Binding-site contacts:
Ligand atom BR contacts residue PRO85 of chain 1.A at 4.3 Å.
Ligand atom BR contacts residue ASN89 of chain 1.E at 3.8 Å.
Ligand atom BR contacts residue GLU77 of chain 1.A at 3.7 Å.
Ligand atom BR contacts residue LEU76 of chain 1.A at 4.2 Å.
Ligand atom BR contacts residue PHE78 of chain 1.A at 3.4 Å.

Sequence of chain 1.A:
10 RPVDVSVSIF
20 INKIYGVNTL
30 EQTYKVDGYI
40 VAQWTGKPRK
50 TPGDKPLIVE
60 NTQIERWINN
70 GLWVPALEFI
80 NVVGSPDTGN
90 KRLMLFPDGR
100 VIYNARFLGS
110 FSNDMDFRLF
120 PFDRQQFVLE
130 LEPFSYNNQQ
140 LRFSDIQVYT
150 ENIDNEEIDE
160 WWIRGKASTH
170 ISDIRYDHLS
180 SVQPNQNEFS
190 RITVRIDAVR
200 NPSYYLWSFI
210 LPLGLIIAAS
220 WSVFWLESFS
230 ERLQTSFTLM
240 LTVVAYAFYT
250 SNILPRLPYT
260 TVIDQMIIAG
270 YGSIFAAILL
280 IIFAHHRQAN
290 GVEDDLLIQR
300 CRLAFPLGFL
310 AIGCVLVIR

A small-molecule ligand and the protein it binds are described below.
Small molecule (SMILES): NCCCBr

Sequence of chain 1.E:
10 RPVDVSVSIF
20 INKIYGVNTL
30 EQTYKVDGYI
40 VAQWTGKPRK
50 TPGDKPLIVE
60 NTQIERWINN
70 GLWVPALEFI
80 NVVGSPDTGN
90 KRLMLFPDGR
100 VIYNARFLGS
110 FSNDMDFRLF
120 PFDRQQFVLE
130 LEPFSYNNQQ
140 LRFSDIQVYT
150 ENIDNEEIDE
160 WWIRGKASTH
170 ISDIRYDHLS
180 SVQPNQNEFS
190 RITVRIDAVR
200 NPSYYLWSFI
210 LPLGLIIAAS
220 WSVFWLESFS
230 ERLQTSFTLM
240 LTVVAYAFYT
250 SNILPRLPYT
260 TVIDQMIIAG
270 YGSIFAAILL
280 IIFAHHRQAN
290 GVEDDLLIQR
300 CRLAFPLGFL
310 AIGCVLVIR